Binding-site contacts:
Ligand atom C6 contacts residue ASP55 of chain 1.C at 3.6 Å.
Ligand atom O5 contacts residue GLN51 of chain 1.C at 3.6 Å.
Ligand atom C8 contacts residue ASN118 of chain 1.C at 4.3 Å.
Ligand atom C8 contacts residue GLN121 of chain 1.C at 3.7 Å.
Ligand atom C3 contacts residue ASN118 of chain 1.C at 3.9 Å.
Ligand atom C7 contacts residue ASN118 of chain 1.C at 3.2 Å.
Ligand atom N2 contacts residue ASN118 of chain 1.C at 2.9 Å (h-bond).
Ligand atom C2 contacts residue ASN118 of chain 1.C at 2.5 Å.
Ligand atom C6 contacts residue GLN51 of chain 1.C at 3.9 Å.
Ligand atom C4 contacts residue ASN118 of chain 1.C at 4.3 Å.
Ligand atom O7 contacts residue ASN118 of chain 1.C at 3.1 Å (h-bond).
Ligand atom O6 contacts residue GLN51 of chain 1.C at 3.6 Å.
Ligand atom C1 contacts residue ASN118 of chain 1.C at 1.5 Å.
Ligand atom O5 contacts residue ASN118 of chain 1.C at 2.4 Å (h-bond).
Ligand atom C5 contacts residue ASN118 of chain 1.C at 3.8 Å.
Ligand atom O6 contacts residue ASP55 of chain 1.C at 3.1 Å (salt-bridge).

The small molecule below binds the protein below.
Small molecule (SMILES): CC(=O)N[C@H]1[C@H](O[C@H]2[C@H](O)[C@@H](NC(C)=O)CO[C@@H]2CO)O[C@H](CO)[C@@H](O)[C@@H]1O

Sequence of chain 1.C:
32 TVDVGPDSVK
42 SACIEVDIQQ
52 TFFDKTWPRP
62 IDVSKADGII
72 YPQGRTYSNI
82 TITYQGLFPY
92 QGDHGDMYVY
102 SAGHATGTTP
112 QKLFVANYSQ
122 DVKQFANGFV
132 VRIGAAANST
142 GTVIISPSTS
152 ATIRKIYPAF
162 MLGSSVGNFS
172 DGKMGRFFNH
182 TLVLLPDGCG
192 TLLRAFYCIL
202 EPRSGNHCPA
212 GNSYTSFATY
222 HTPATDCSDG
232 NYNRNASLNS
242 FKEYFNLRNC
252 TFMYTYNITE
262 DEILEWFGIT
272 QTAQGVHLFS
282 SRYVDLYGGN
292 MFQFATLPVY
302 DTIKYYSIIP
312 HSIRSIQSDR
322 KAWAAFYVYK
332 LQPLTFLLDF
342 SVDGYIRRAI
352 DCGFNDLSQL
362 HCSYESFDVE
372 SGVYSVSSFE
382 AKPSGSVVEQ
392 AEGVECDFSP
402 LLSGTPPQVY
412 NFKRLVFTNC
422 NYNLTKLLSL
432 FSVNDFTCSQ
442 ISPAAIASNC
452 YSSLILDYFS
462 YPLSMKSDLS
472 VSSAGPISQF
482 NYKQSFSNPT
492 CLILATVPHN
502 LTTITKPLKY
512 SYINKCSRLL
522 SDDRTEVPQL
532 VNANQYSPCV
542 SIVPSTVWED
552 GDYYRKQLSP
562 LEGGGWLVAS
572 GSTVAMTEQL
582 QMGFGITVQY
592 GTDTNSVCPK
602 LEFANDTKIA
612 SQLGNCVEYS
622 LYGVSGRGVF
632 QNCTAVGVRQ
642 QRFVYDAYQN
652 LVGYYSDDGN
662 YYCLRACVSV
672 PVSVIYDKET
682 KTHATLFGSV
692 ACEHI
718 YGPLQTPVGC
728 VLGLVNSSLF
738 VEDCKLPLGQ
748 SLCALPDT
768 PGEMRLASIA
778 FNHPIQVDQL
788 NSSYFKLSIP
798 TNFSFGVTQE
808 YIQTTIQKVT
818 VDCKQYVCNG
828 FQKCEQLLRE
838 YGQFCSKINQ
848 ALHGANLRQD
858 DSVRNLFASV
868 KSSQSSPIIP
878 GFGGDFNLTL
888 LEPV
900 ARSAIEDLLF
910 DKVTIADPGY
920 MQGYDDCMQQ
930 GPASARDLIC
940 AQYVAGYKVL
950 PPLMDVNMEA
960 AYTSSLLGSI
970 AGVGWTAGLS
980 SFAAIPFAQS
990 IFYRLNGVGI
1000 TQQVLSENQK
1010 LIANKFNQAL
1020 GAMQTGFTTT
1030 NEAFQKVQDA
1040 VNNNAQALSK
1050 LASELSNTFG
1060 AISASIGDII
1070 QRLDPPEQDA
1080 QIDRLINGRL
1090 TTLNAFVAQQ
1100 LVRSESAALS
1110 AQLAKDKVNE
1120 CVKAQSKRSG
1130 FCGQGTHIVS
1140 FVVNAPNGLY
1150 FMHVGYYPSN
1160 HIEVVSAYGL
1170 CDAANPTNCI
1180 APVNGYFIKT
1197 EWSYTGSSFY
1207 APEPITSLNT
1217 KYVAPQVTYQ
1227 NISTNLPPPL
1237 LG